Sequence of chain 1.B:
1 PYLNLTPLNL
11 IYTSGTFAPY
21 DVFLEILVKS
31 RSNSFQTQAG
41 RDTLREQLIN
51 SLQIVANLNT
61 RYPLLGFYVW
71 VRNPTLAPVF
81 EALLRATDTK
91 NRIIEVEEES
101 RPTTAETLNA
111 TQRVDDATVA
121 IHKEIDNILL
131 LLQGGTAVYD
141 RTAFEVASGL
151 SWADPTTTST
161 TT

This small molecule binds to this protein.
Small molecule (SMILES): Nc1nc(=O)c2ncn([C@@H]3O[C@H](CO)[C@@H](O[P](=O)(O)OC[C@H]4O[C@@H](n5cnc6c(N)ncnc65)[C@H](O)[C@@H]4O[P](=O)(O)OC[C@H]4O[C@@H](n5cnc6c(N)ncnc65)[C@H](O)[C@@H]4O)[C@H]3O)c2[nH]1

Binding-site contacts:
Ligand atom OP2 contacts residue ASP116 of chain 1.B at 3.3 Å (salt-bridge).
Ligand atom O2' contacts residue ALA120 of chain 1.B at 2.7 Å.
Ligand atom O5' contacts residue VAL119 of chain 1.B at 3.1 Å.
Ligand atom C4 contacts residue ARG113 of chain 1.B at 3.5 Å.
Ligand atom O6 contacts residue THR118 of chain 1.B at 2.6 Å.
Ligand atom N7 contacts residue ASP115 of chain 1.B at 3.1 Å (salt-bridge).
Ligand atom N9 contacts residue ASP115 of chain 1.B at 3.3 Å (salt-bridge).
Ligand atom N7 contacts residue ARG113 of chain 1.B at 3.0 Å (salt-bridge).
Ligand atom N9 contacts residue ARG113 of chain 1.B at 3.0 Å (salt-bridge).
Ligand atom N3 contacts residue ASP115 of chain 1.B at 3.4 Å (salt-bridge).
Ligand atom O4' contacts residue LYS123 of chain 1.B at 2.7 Å (salt-bridge).
Ligand atom O5' contacts residue LYS123 of chain 1.B at 2.2 Å (salt-bridge).
Ligand atom C2 contacts residue ALA86 of chain 1.B at 3.4 Å (hydrophobic).
Ligand atom C5 contacts residue ARG113 of chain 1.B at 3.5 Å.
Ligand atom C6 contacts residue ASP115 of chain 1.B at 3.1 Å.
Ligand atom N2 contacts residue ASP115 of chain 1.B at 3.3 Å.
Ligand atom C1' contacts residue ASP116 of chain 1.B at 3.2 Å.
Ligand atom OP1 contacts residue ASP116 of chain 1.B at 3.0 Å (salt-bridge).
Ligand atom O2' contacts residue VAL119 of chain 1.B at 3.1 Å.
Ligand atom O4' contacts residue ASP116 of chain 1.B at 3.1 Å.
Ligand atom O2' contacts residue LYS123 of chain 1.B at 3.1 Å.
Ligand atom C8 contacts residue ASP115 of chain 1.B at 3.4 Å.
Ligand atom C4' contacts residue ASP116 of chain 1.B at 3.5 Å.
Ligand atom C8 contacts residue ARG113 of chain 1.B at 2.5 Å.
Ligand atom C2' contacts residue LYS123 of chain 1.B at 3.3 Å.
Ligand atom C2' contacts residue ASP116 of chain 1.B at 3.5 Å.
Ligand atom N1 contacts residue ASP115 of chain 1.B at 3.4 Å.
Ligand atom C2 contacts residue ASP115 of chain 1.B at 3.2 Å.
Ligand atom C5' contacts residue LYS123 of chain 1.B at 3.3 Å.
Ligand atom C3' contacts residue ASP116 of chain 1.B at 3.3 Å.
Ligand atom O4' contacts residue ALA117 of chain 1.B at 3.1 Å (h-bond).
Ligand atom P contacts residue ASP116 of chain 1.B at 3.0 Å.
Ligand atom C8 contacts residue VAL119 of chain 1.B at 2.8 Å (hydrophobic).
Ligand atom C5 contacts residue ASP115 of chain 1.B at 2.7 Å.
Ligand atom O3' contacts residue ASP116 of chain 1.B at 2.6 Å (salt-bridge).
Ligand atom C1' contacts residue LYS123 of chain 1.B at 2.6 Å.
Ligand atom C6 contacts residue THR118 of chain 1.B at 3.3 Å.
Ligand atom O2' contacts residue ASP116 of chain 1.B at 2.9 Å.
Ligand atom C4 contacts residue ASP115 of chain 1.B at 2.9 Å.
Ligand atom N7 contacts residue VAL119 of chain 1.B at 2.7 Å.